This small molecule binds to this protein.
Small molecule (SMILES): CC(=O)N[C@H]1[C@H]([C@H](O)[C@H](O)CO)OC(C(=O)O)=C[C@@H]1O

Binding-site contacts:
Ligand atom O8 contacts residue GLU196 of chain 2.A at 2.7 Å (salt-bridge).
Ligand atom C6 contacts residue GLU197 of chain 2.A at 3.7 Å.
Ligand atom C4 contacts residue ASP70 of chain 2.A at 4.0 Å.
Ligand atom C9 contacts residue GLU196 of chain 2.A at 3.5 Å.
Ligand atom C10 contacts residue ARG71 of chain 2.A at 3.9 Å.
Ligand atom C3 contacts residue ASP70 of chain 2.A at 3.9 Å.
Ligand atom O9 contacts residue ALA166 of chain 2.A at 3.2 Å.
Ligand atom O10 contacts residue ARG71 of chain 2.A at 2.7 Å (salt-bridge).
Ligand atom O6 contacts residue TYR324 of chain 2.A at 3.2 Å (h-bond).
Ligand atom C11 contacts residue TRP98 of chain 2.A at 3.6 Å (hydrophobic).
Ligand atom C4 contacts residue TYR324 of chain 2.A at 3.7 Å (hydrophobic).
Ligand atom C9 contacts residue ASN214 of chain 2.A at 3.9 Å.
Ligand atom C6 contacts residue TYR324 of chain 2.A at 3.6 Å (hydrophobic).
Ligand atom O1B contacts residue TYR324 of chain 2.A at 3.4 Å (h-bond).
Ligand atom C3 contacts residue GLU38 of chain 2.A at 3.4 Å.
Ligand atom O1A contacts residue TYR324 of chain 2.A at 3.4 Å (h-bond).
Ligand atom O1A contacts residue ARG290 of chain 2.A at 2.8 Å (salt-bridge).
Ligand atom C8 contacts residue GLU196 of chain 2.A at 3.6 Å.
Ligand atom O1A contacts residue ARG212 of chain 2.A at 3.5 Å (salt-bridge).
Ligand atom O1B contacts residue ARG290 of chain 2.A at 3.0 Å (salt-bridge).
Ligand atom C1 contacts residue ARG290 of chain 2.A at 3.6 Å.
Ligand atom C9 contacts residue ALA166 of chain 2.A at 3.7 Å (hydrophobic).
Ligand atom C2 contacts residue TYR324 of chain 2.A at 2.7 Å (hydrophobic).
Ligand atom O1B contacts residue ARG37 of chain 2.A at 2.7 Å (salt-bridge).
Ligand atom O10 contacts residue ASP70 of chain 2.A at 3.8 Å.
Ligand atom C8 contacts residue ARG212 of chain 2.A at 3.7 Å.
Ligand atom C3 contacts residue ARG37 of chain 2.A at 3.9 Å.
Ligand atom O4 contacts residue ASP70 of chain 2.A at 3.1 Å.
Ligand atom O9 contacts residue ARG144 of chain 2.A at 3.6 Å.
Ligand atom O6 contacts residue ARG212 of chain 2.A at 3.9 Å.
Ligand atom O8 contacts residue ARG212 of chain 2.A at 3.6 Å.
Ligand atom C1 contacts residue ARG37 of chain 2.A at 3.8 Å.
Ligand atom O8 contacts residue GLU197 of chain 2.A at 4.0 Å.
Ligand atom C11 contacts residue ILE142 of chain 2.A at 3.7 Å (hydrophobic).
Ligand atom O4 contacts residue GLU38 of chain 2.A at 3.2 Å (salt-bridge).
Ligand atom O9 contacts residue GLU196 of chain 2.A at 2.6 Å (salt-bridge).
Ligand atom C3 contacts residue TYR324 of chain 2.A at 3.0 Å (hydrophobic).
Ligand atom C1 contacts residue TYR324 of chain 2.A at 2.9 Å (hydrophobic).
Ligand atom C11 contacts residue ARG144 of chain 2.A at 3.8 Å.
Ligand atom C4 contacts residue GLU38 of chain 2.A at 3.6 Å.

Sequence of chain 2.A:
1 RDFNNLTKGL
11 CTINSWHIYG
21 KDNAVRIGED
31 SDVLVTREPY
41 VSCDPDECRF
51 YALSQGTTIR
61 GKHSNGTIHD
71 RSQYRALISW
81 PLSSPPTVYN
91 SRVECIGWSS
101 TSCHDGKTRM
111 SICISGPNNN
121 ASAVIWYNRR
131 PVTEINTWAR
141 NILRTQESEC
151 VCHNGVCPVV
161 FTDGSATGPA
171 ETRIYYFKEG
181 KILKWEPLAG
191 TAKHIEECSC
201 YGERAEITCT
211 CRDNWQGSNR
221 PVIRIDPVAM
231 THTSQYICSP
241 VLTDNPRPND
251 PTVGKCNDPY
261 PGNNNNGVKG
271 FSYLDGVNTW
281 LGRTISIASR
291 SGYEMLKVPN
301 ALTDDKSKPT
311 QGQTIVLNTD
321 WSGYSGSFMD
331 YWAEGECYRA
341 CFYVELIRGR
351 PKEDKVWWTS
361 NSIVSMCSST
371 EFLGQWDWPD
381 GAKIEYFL